The protein below binds the small molecule below.
Small molecule (SMILES): O=c1[nH]c(=O)c2nn[nH]c2[nH]1

Sequence of chain 4.A:
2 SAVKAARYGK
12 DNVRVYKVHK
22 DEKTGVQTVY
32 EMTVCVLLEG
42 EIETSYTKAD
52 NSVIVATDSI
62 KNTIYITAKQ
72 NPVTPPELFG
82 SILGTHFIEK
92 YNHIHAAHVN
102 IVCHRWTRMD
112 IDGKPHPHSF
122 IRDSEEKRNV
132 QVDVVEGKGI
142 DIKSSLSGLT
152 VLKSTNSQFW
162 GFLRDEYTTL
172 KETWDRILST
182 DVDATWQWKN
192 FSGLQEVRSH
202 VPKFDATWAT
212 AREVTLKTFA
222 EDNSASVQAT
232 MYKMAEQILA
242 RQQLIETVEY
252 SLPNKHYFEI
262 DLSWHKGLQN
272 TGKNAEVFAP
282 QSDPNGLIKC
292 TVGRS

Sequence of chain 3.A:
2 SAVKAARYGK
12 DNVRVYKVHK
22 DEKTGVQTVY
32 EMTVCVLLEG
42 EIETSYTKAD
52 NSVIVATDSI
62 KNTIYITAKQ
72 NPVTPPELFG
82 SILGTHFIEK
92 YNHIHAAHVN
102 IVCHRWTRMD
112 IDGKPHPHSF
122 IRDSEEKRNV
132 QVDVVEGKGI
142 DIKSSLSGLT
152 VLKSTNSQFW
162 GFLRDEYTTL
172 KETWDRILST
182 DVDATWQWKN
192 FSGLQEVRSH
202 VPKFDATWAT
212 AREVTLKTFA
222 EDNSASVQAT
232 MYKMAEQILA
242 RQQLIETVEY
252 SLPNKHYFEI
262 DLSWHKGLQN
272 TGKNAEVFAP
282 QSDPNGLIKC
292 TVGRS

Binding-site contacts:
Ligand atom O6 contacts residue ILE289 of chain 4.A at 4.0 Å.
Ligand atom C4 contacts residue ASN255 of chain 4.A at 3.9 Å.
Ligand atom C5 contacts residue THR58 of chain 3.A at 3.9 Å.
Ligand atom N8 contacts residue ALA57 of chain 3.A at 3.8 Å.
Ligand atom N3 contacts residue PHE160 of chain 4.A at 3.8 Å.
Ligand atom O6 contacts residue ILE55 of chain 3.A at 3.5 Å.
Ligand atom C4 contacts residue ARG177 of chain 4.A at 3.8 Å.
Ligand atom N8 contacts residue LEU171 of chain 4.A at 3.8 Å.
Ligand atom N1 contacts residue PHE160 of chain 4.A at 3.6 Å.
Ligand atom O6 contacts residue THR58 of chain 3.A at 3.8 Å.
Ligand atom N3 contacts residue ARG177 of chain 4.A at 3.0 Å (salt-bridge).
Ligand atom N7 contacts residue PHE160 of chain 4.A at 3.7 Å.
Ligand atom C6 contacts residue GLN229 of chain 4.A at 3.7 Å.
Ligand atom O6 contacts residue PHE160 of chain 4.A at 4.0 Å.
Ligand atom N7 contacts residue THR58 of chain 3.A at 2.8 Å (h-bond).
Ligand atom C5 contacts residue PHE160 of chain 4.A at 3.4 Å (hydrophobic).
Ligand atom C2 contacts residue VAL228 of chain 4.A at 4.0 Å (hydrophobic).
Ligand atom N9 contacts residue ARG177 of chain 4.A at 3.9 Å.
Ligand atom O6 contacts residue TYR9 of chain 3.A at 3.8 Å.
Ligand atom O2 contacts residue ARG177 of chain 4.A at 2.8 Å (salt-bridge).
Ligand atom N9 contacts residue THR58 of chain 3.A at 4.0 Å.
Ligand atom O2 contacts residue SER227 of chain 4.A at 3.6 Å.
Ligand atom C2 contacts residue ASN255 of chain 4.A at 3.8 Å.
Ligand atom C2 contacts residue PHE160 of chain 4.A at 3.7 Å (hydrophobic).
Ligand atom O2 contacts residue PHE160 of chain 4.A at 3.9 Å.
Ligand atom N7 contacts residue ALA57 of chain 3.A at 3.5 Å.
Ligand atom N9 contacts residue PHE160 of chain 4.A at 3.5 Å.
Ligand atom N9 contacts residue LEU171 of chain 4.A at 4.0 Å.
Ligand atom O2 contacts residue VAL228 of chain 4.A at 2.9 Å (h-bond).
Ligand atom N3 contacts residue ASN255 of chain 4.A at 3.3 Å (h-bond).
Ligand atom C6 contacts residue PHE160 of chain 4.A at 3.5 Å (hydrophobic).
Ligand atom O6 contacts residue GLN229 of chain 4.A at 2.9 Å (h-bond).
Ligand atom C4 contacts residue PHE160 of chain 4.A at 3.4 Å (hydrophobic).
Ligand atom N1 contacts residue GLN229 of chain 4.A at 3.0 Å (h-bond).
Ligand atom N8 contacts residue ASP59 of chain 3.A at 3.9 Å.
Ligand atom C2 contacts residue ARG177 of chain 4.A at 3.6 Å.
Ligand atom O2 contacts residue GLN229 of chain 4.A at 3.8 Å.
Ligand atom N8 contacts residue THR58 of chain 3.A at 3.3 Å (h-bond).
Ligand atom N8 contacts residue PHE160 of chain 4.A at 3.6 Å.
Ligand atom C2 contacts residue GLN229 of chain 4.A at 3.9 Å.